The small molecule below binds the protein below.
Small molecule (SMILES): Nc1nc2c(ncn2[C@H]2C[C@H](O)[C@@H](CO[P](=O)(O)O[P](=O)(O)OP(=O)(O)O)O2)c(=O)[nH]1

Binding-site contacts:
Ligand atom C5 contacts residue HIS258 of chain 1.B at 3.7 Å.
Ligand atom O1G contacts residue ARG254 of chain 1.B at 3.2 Å (salt-bridge).
Ligand atom O3A contacts residue MG1 of chain 1.K at 3.4 Å.
Ligand atom C6 contacts residue GLN263 of chain 1.B at 2.5 Å.
Ligand atom O1A contacts residue ARG94 of chain 1.B at 3.4 Å (salt-bridge).
Ligand atom N1 contacts residue GLN263 of chain 1.B at 2.8 Å (h-bond).
Ligand atom N2 contacts residue TYR262 of chain 1.B at 2.7 Å (h-bond).
Ligand atom C4 contacts residue HIS103 of chain 1.B at 3.3 Å.
Ligand atom O5' contacts residue ARG52 of chain 1.B at 3.6 Å.
Ligand atom O5' contacts residue HIS103 of chain 1.B at 2.9 Å (h-bond).
Ligand atom C5' contacts residue TYR203 of chain 1.B at 3.6 Å (hydrophobic).
Ligand atom O1A contacts residue ASP199 of chain 1.B at 2.3 Å (salt-bridge).
Ligand atom O2G contacts residue TYR203 of chain 1.B at 2.0 Å (h-bond).
Ligand atom C5 contacts residue GLN263 of chain 1.B at 3.6 Å.
Ligand atom C4' contacts residue GLN37 of chain 1.B at 3.8 Å.
Ligand atom N9 contacts residue HIS103 of chain 1.B at 2.8 Å.
Ligand atom C4' contacts residue HIS103 of chain 1.B at 3.5 Å.
Ligand atom N1 contacts residue TYR262 of chain 1.B at 3.2 Å (h-bond).
Ligand atom C1' contacts residue HIS103 of chain 1.B at 2.9 Å.
Ligand atom C8 contacts residue HIS103 of chain 1.B at 3.2 Å.
Ligand atom O3G contacts residue MG1 of chain 1.K at 2.2 Å.
Ligand atom C8 contacts residue HIS258 of chain 1.B at 3.7 Å.
Ligand atom O2A contacts residue HIS98 of chain 1.B at 3.3 Å (h-bond).
Ligand atom C4' contacts residue ARG52 of chain 1.B at 3.2 Å.
Ligand atom PG contacts residue MG1 of chain 1.K at 3.6 Å.
Ligand atom C5' contacts residue HIS103 of chain 1.B at 3.5 Å.
Ligand atom C2 contacts residue TYR262 of chain 1.B at 3.1 Å (hydrophobic).
Ligand atom O3' contacts residue ASP207 of chain 1.B at 3.1 Å (salt-bridge).
Ligand atom N7 contacts residue HIS258 of chain 1.B at 3.2 Å.
Ligand atom O2B contacts residue HIS103 of chain 1.B at 2.1 Å.
Ligand atom O3' contacts residue GLN37 of chain 1.B at 2.7 Å (h-bond).
Ligand atom O2B contacts residue HIS121 of chain 1.B at 3.8 Å.
Ligand atom O4' contacts residue HIS103 of chain 1.B at 2.4 Å (h-bond).
Ligand atom O6 contacts residue GLN263 of chain 1.B at 1.9 Å (h-bond).
Ligand atom O4' contacts residue ARG52 of chain 1.B at 3.2 Å (salt-bridge).
Ligand atom PA contacts residue ASP199 of chain 1.B at 3.6 Å.
Ligand atom PG contacts residue TYR203 of chain 1.B at 3.5 Å.
Ligand atom PB contacts residue HIS103 of chain 1.B at 3.6 Å.
Ligand atom O2A contacts residue HIS121 of chain 1.B at 2.9 Å.
Ligand atom O3G contacts residue LYS200 of chain 1.B at 3.0 Å (salt-bridge).

Sequence of chain 1.B:
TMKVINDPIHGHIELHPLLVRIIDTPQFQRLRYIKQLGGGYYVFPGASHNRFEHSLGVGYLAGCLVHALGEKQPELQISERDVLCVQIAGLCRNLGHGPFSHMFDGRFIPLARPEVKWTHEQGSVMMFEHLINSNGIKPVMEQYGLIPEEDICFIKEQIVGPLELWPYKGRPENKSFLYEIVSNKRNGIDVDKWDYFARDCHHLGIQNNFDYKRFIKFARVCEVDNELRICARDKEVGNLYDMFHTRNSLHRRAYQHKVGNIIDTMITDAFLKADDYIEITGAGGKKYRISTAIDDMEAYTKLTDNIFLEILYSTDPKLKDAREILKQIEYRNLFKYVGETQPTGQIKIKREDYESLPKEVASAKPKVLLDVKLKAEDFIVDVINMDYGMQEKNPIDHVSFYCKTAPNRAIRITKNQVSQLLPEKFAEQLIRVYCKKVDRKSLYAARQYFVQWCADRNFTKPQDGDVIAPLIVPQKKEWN